Binding-site contacts:
Ligand atom C8 contacts residue GLY12 of chain 1.A at 4.3 Å.
Ligand atom C5 contacts residue ASN16 of chain 1.A at 3.6 Å.
Ligand atom C3 contacts residue ASN16 of chain 1.A at 3.8 Å.
Ligand atom O5 contacts residue ASN16 of chain 1.A at 2.4 Å (h-bond).
Ligand atom O7 contacts residue ASN16 of chain 1.A at 4.2 Å.
Ligand atom O3 contacts residue VAL40 of chain 1.A at 4.2 Å.
Ligand atom O6 contacts residue VAL40 of chain 1.A at 4.1 Å.
Ligand atom C8 contacts residue LEU41 of chain 1.A at 4.5 Å (hydrophobic).
Ligand atom C8 contacts residue PHE11 of chain 1.A at 4.2 Å (hydrophobic).
Ligand atom N2 contacts residue ASN16 of chain 1.A at 2.9 Å (h-bond).
Ligand atom C7 contacts residue GLY12 of chain 1.A at 4.2 Å.
Ligand atom C8 contacts residue PHE15 of chain 1.A at 3.8 Å (hydrophobic).
Ligand atom C2 contacts residue ASN16 of chain 1.A at 2.4 Å.
Ligand atom C7 contacts residue ASN16 of chain 1.A at 3.8 Å.
Ligand atom O7 contacts residue GLY12 of chain 1.A at 4.1 Å.
Ligand atom O7 contacts residue VAL40 of chain 1.A at 4.4 Å.
Ligand atom C4 contacts residue ASN16 of chain 1.A at 4.2 Å.
Ligand atom C1 contacts residue ASN16 of chain 1.A at 1.4 Å.

The protein below binds the small molecule below.
Small molecule (SMILES): CC(=O)N[C@H]1[C@H](O[C@H]2[C@H](O)[C@@H](NC(C)=O)CO[C@@H]2CO)O[C@H](CO)[C@@H](O[C@@H]2O[C@H](CO)[C@@H](O)[C@H](O)[C@@H]2O)[C@@H]1O

Sequence of chain 1.A:
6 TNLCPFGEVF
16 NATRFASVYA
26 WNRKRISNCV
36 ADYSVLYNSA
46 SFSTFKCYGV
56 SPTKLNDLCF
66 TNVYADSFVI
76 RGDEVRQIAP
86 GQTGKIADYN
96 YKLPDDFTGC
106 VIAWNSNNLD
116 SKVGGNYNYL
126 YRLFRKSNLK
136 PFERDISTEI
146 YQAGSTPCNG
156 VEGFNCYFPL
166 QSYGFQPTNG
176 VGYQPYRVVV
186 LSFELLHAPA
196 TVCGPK